A small-molecule ligand and the protein it binds are described below.
Small molecule (SMILES): CCC[C@H](NC(C)=O)C(=O)O

Binding-site contacts:
Ligand atom C2 contacts residue TRP97 of chain 1.A at 4.4 Å (hydrophobic).
Ligand atom CD contacts residue HIS168 of chain 3.A at 4.1 Å.
Ligand atom OXT contacts residue ASN205 of chain 3.A at 4.1 Å.
Ligand atom CG contacts residue CP1 of chain 3.C at 4.3 Å.
Ligand atom OXT contacts residue LYS272 of chain 3.A at 2.7 Å (salt-bridge).
Ligand atom CD contacts residue PRO316 of chain 3.A at 4.5 Å (hydrophobic).
Ligand atom CB contacts residue PRO316 of chain 3.A at 4.2 Å (hydrophobic).
Ligand atom CB contacts residue GLU164 of chain 3.A at 4.2 Å.
Ligand atom O1 contacts residue LEU204 of chain 3.A at 4.0 Å.
Ligand atom CB contacts residue LEU315 of chain 3.A at 4.3 Å (hydrophobic).
Ligand atom N1 contacts residue KCX322 of chain 3.A at 4.3 Å.
Ligand atom CD contacts residue CP1 of chain 3.C at 3.1 Å.
Ligand atom O contacts residue LYS272 of chain 3.A at 4.3 Å.
Ligand atom CA contacts residue GLU164 of chain 3.A at 4.3 Å.
Ligand atom CD contacts residue CYS314 of chain 3.A at 3.8 Å (hydrophobic).
Ligand atom CD contacts residue LEU315 of chain 3.A at 3.3 Å (hydrophobic).
Ligand atom N1 contacts residue TRP97 of chain 1.A at 4.2 Å.
Ligand atom C1 contacts residue LEU204 of chain 3.A at 4.0 Å (hydrophobic).
Ligand atom C2 contacts residue HIS200 of chain 3.A at 4.3 Å.
Ligand atom CA contacts residue PHE134 of chain 3.A at 4.1 Å (hydrophobic).
Ligand atom O contacts residue GLU164 of chain 3.A at 2.6 Å (salt-bridge).
Ligand atom O1 contacts residue PHE134 of chain 3.A at 4.0 Å.
Ligand atom OXT contacts residue LEU204 of chain 3.A at 3.8 Å.
Ligand atom C contacts residue LYS272 of chain 3.A at 3.7 Å.
Ligand atom N1 contacts residue LEU204 of chain 3.A at 4.4 Å.
Ligand atom CD contacts residue GLU164 of chain 3.A at 3.6 Å.
Ligand atom CG contacts residue GLU164 of chain 3.A at 2.9 Å.
Ligand atom CG contacts residue LEU315 of chain 3.A at 4.4 Å (hydrophobic).
Ligand atom C1 contacts residue TRP97 of chain 1.A at 3.8 Å (hydrophobic).
Ligand atom O1 contacts residue TRP97 of chain 1.A at 3.5 Å.
Ligand atom CG contacts residue VAL208 of chain 3.A at 4.2 Å (hydrophobic).
Ligand atom C contacts residue GLU164 of chain 3.A at 3.7 Å.
Ligand atom O contacts residue PHE134 of chain 3.A at 4.4 Å.
Ligand atom O contacts residue ASN205 of chain 3.A at 3.5 Å.
Ligand atom CA contacts residue TRP97 of chain 1.A at 4.5 Å (hydrophobic).
Ligand atom OXT contacts residue KCX322 of chain 3.A at 4.0 Å.
Ligand atom CD contacts residue VAL208 of chain 3.A at 4.3 Å (hydrophobic).
Ligand atom C2 contacts residue LEU204 of chain 3.A at 3.7 Å (hydrophobic).
Ligand atom C contacts residue ASN205 of chain 3.A at 4.1 Å.
Ligand atom C2 contacts residue GLU112 of chain 1.A at 3.5 Å.

Sequence of chain 3.A:
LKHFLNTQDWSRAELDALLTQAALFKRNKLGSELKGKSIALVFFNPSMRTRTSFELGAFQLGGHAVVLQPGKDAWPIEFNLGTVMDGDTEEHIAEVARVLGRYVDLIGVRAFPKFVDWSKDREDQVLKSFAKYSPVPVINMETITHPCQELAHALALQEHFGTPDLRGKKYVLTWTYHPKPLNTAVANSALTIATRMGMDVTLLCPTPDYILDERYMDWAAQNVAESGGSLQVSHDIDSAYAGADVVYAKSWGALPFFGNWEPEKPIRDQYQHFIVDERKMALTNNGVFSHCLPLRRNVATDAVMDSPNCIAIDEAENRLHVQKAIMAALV

Sequence of chain 1.A:
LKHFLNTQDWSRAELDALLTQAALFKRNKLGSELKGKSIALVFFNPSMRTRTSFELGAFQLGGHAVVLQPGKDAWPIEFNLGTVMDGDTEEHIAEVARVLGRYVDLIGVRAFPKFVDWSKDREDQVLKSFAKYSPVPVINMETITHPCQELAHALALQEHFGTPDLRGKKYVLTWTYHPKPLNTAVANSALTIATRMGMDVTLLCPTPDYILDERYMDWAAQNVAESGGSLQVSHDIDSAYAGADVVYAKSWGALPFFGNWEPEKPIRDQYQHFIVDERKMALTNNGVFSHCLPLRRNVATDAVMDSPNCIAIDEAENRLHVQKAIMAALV